Binding-site contacts:
Ligand atom OBG contacts residue THR27 of chain 1.B at 4.3 Å.
Ligand atom CBJ contacts residue ALA28 of chain 1.B at 4.0 Å (hydrophobic).
Ligand atom CBH contacts residue ASN30 of chain 1.B at 3.3 Å.
Ligand atom NBB contacts residue ASN30 of chain 1.B at 3.9 Å.
Ligand atom CBF contacts residue ASN30 of chain 1.B at 3.8 Å.
Ligand atom CBF contacts residue ASP29 of chain 1.B at 4.3 Å.
Ligand atom CBJ contacts residue ASP29 of chain 1.B at 4.0 Å.
Ligand atom CBK contacts residue ALA28 of chain 1.B at 4.5 Å (hydrophobic).
Ligand atom NAY contacts residue ASN30 of chain 1.B at 4.1 Å.
Ligand atom OBG contacts residue ASN30 of chain 1.B at 3.6 Å.
Ligand atom OBI contacts residue ASN30 of chain 1.B at 3.0 Å (h-bond).
Ligand atom OBG contacts residue ASP29 of chain 1.B at 3.4 Å.
Ligand atom CBK contacts residue ASP29 of chain 1.B at 3.7 Å.
Ligand atom OBG contacts residue ALA28 of chain 1.B at 3.6 Å.
Ligand atom CAZ contacts residue ASN30 of chain 1.B at 4.2 Å.

Sequence of chain 1.B:
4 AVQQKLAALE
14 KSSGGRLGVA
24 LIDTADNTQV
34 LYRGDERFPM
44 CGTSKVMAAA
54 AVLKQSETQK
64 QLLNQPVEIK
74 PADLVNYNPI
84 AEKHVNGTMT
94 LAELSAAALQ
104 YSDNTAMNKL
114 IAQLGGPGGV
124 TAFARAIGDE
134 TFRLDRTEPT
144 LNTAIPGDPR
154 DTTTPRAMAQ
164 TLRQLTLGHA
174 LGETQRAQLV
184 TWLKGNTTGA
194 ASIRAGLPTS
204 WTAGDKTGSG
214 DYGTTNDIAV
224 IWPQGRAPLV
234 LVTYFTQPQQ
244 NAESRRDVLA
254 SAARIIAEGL

The protein below binds the small molecule below.
Small molecule (SMILES): CCN1CCN(C(=O)N[C@@H](C(=O)N[C@H](C(=O)O)[C@@H]2N[C@@H](C(=O)O)C(C)(C)S2)c2ccccc2)C(=O)C1=O